This small molecule binds to this protein.
Small molecule (SMILES): CC(=O)N[C@H]1[C@H](O[C@H]2[C@H](O)[C@@H](NC(C)=O)CO[C@@H]2CO)O[C@H](CO)[C@@H](O[C@@H]2O[C@H](CO[C@H]3O[C@H](CO)[C@@H](O)[C@H](O)[C@@H]3O)[C@@H](O)[C@H](O[C@H]3O[C@H](CO)[C@@H](O)[C@H](O)[C@@H]3O)[C@@H]2O)[C@@H]1O

Sequence of chain 18.E:
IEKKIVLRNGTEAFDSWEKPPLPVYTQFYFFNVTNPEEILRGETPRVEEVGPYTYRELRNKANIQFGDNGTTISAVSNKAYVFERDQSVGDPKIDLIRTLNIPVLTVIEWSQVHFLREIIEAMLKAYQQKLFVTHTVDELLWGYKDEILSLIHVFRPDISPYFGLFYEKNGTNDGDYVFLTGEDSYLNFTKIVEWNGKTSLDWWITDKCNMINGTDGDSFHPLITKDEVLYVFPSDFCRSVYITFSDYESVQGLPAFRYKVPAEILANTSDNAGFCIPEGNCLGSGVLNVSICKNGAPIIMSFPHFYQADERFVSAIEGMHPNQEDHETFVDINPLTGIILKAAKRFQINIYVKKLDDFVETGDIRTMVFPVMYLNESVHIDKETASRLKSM

Binding-site contacts:
Ligand atom O5 contacts residue TYR41 of chain 18.E at 4.4 Å.
Ligand atom O6 contacts residue ASP338 of chain 18.E at 2.9 Å (salt-bridge).
Ligand atom O6 contacts residue TYR41 of chain 18.E at 3.6 Å.
Ligand atom C7 contacts residue SER390 of chain 18.E at 4.2 Å.
Ligand atom O7 contacts residue ASN388 of chain 18.E at 3.9 Å.
Ligand atom C7 contacts residue ASN388 of chain 18.E at 3.6 Å.
Ligand atom C8 contacts residue SER390 of chain 18.E at 3.3 Å.
Ligand atom C7 contacts residue TYR41 of chain 18.E at 3.5 Å (hydrophobic).
Ligand atom O6 contacts residue HIS339 of chain 18.E at 3.9 Å.
Ligand atom N2 contacts residue TYR41 of chain 18.E at 4.3 Å.
Ligand atom C2 contacts residue ARG358 of chain 18.E at 4.3 Å.
Ligand atom C3 contacts residue TYR41 of chain 18.E at 4.2 Å (hydrophobic).
Ligand atom C5 contacts residue TYR41 of chain 18.E at 3.4 Å (hydrophobic).
Ligand atom O4 contacts residue TYR41 of chain 18.E at 3.5 Å (h-bond).
Ligand atom C1 contacts residue ASP338 of chain 18.E at 4.3 Å.
Ligand atom C1 contacts residue ARG358 of chain 18.E at 3.7 Å.
Ligand atom C3 contacts residue ASP338 of chain 18.E at 4.5 Å.
Ligand atom C8 contacts residue TYR41 of chain 18.E at 3.6 Å (hydrophobic).
Ligand atom C1 contacts residue ASN388 of chain 18.E at 1.4 Å.
Ligand atom C5 contacts residue ASN388 of chain 18.E at 3.6 Å.
Ligand atom C4 contacts residue ASP338 of chain 18.E at 4.3 Å.
Ligand atom O5 contacts residue ASN388 of chain 18.E at 2.3 Å (h-bond).
Ligand atom N2 contacts residue ASN388 of chain 18.E at 2.9 Å (h-bond).
Ligand atom O6 contacts residue TYR386 of chain 18.E at 4.0 Å.
Ligand atom O5 contacts residue ARG358 of chain 18.E at 3.4 Å (salt-bridge).
Ligand atom C4 contacts residue TYR41 of chain 18.E at 3.9 Å (hydrophobic).
Ligand atom O4 contacts residue ASP338 of chain 18.E at 4.2 Å.
Ligand atom O5 contacts residue ASP338 of chain 18.E at 4.2 Å.
Ligand atom O7 contacts residue GLN39 of chain 18.E at 2.9 Å (h-bond).
Ligand atom C7 contacts residue GLN39 of chain 18.E at 4.1 Å.
Ligand atom C2 contacts residue ASN388 of chain 18.E at 2.5 Å.
Ligand atom C6 contacts residue ASP338 of chain 18.E at 3.3 Å.
Ligand atom O6 contacts residue ARG358 of chain 18.E at 3.3 Å.
Ligand atom C4 contacts residue ASN388 of chain 18.E at 4.2 Å.
Ligand atom C3 contacts residue ASN388 of chain 18.E at 3.8 Å.
Ligand atom O7 contacts residue TYR41 of chain 18.E at 3.3 Å (h-bond).
Ligand atom C6 contacts residue ARG358 of chain 18.E at 4.4 Å.
Ligand atom C5 contacts residue ASP338 of chain 18.E at 3.5 Å.
Ligand atom C6 contacts residue TYR41 of chain 18.E at 3.6 Å (hydrophobic).
Ligand atom C8 contacts residue GLU61 of chain 18.E at 3.3 Å.